The small molecule below binds the protein below.
Small molecule (SMILES): CC(=O)N[C@@H]1[C@@H](O)[C@H](O)[C@@H](CO)O[C@H]1O

Binding-site contacts:
Ligand atom C2 contacts residue ASN278 of chain 1.C at 2.5 Å.
Ligand atom O5 contacts residue ASN278 of chain 1.C at 2.4 Å (h-bond).
Ligand atom O5 contacts residue ASN281 of chain 1.C at 3.8 Å.
Ligand atom C5 contacts residue THR280 of chain 1.C at 3.4 Å.
Ligand atom C7 contacts residue ASN278 of chain 1.C at 3.3 Å.
Ligand atom O5 contacts residue THR280 of chain 1.C at 3.1 Å (h-bond).
Ligand atom C8 contacts residue GLU277 of chain 1.C at 3.5 Å.
Ligand atom C8 contacts residue ASN278 of chain 1.C at 4.2 Å.
Ligand atom N2 contacts residue ASN278 of chain 1.C at 2.8 Å (h-bond).
Ligand atom C7 contacts residue GLU277 of chain 1.C at 4.1 Å.
Ligand atom C5 contacts residue ASN278 of chain 1.C at 3.7 Å.
Ligand atom C3 contacts residue ASN278 of chain 1.C at 3.8 Å.
Ligand atom C1 contacts residue ASN281 of chain 1.C at 4.5 Å.
Ligand atom C1 contacts residue ASN278 of chain 1.C at 1.5 Å.
Ligand atom O7 contacts residue ASN278 of chain 1.C at 3.3 Å (h-bond).
Ligand atom C6 contacts residue THR280 of chain 1.C at 4.1 Å.
Ligand atom O7 contacts residue GLU277 of chain 1.C at 4.4 Å.
Ligand atom C4 contacts residue ASN278 of chain 1.C at 4.2 Å.
Ligand atom C1 contacts residue THR280 of chain 1.C at 3.2 Å.

Sequence of chain 1.C:
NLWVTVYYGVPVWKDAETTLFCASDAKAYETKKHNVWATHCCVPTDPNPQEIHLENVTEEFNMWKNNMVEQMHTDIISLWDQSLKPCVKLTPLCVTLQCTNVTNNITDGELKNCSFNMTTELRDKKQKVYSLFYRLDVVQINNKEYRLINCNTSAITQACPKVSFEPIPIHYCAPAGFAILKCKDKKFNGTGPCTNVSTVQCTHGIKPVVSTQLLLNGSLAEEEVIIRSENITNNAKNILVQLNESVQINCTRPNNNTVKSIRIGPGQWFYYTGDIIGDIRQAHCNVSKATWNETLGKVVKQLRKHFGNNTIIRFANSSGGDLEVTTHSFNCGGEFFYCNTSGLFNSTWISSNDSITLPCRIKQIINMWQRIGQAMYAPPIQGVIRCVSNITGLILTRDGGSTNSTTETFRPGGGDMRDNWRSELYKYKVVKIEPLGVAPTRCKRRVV